Sequence of chain 1.C:
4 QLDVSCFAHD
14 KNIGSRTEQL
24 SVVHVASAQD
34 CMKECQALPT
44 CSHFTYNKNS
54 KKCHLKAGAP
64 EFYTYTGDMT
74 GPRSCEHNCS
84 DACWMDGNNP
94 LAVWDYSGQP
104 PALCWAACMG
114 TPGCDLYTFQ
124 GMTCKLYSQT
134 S

Binding-site contacts:
Ligand atom C4 contacts residue ASP71 of chain 1.C at 3.2 Å.
Ligand atom O2 contacts residue SER18 of chain 1.C at 3.8 Å.
Ligand atom C2 contacts residue TYR66 of chain 1.C at 3.6 Å (hydrophobic).
Ligand atom C1 contacts residue HIS57 of chain 1.C at 3.9 Å.
Ligand atom C3 contacts residue LYS59 of chain 1.C at 3.9 Å.
Ligand atom O6 contacts residue ASP71 of chain 1.C at 2.5 Å (salt-bridge).
Ligand atom C3 contacts residue HIS57 of chain 1.C at 3.5 Å.
Ligand atom O6 contacts residue TYR68 of chain 1.C at 3.8 Å.
Ligand atom O4 contacts residue SER18 of chain 1.C at 4.2 Å.
Ligand atom C5 contacts residue ASP71 of chain 1.C at 3.8 Å.
Ligand atom O2 contacts residue LYS59 of chain 1.C at 3.4 Å (salt-bridge).
Ligand atom C3 contacts residue TYR66 of chain 1.C at 4.2 Å (hydrophobic).
Ligand atom O3 contacts residue SER18 of chain 1.C at 2.8 Å (h-bond).
Ligand atom O3 contacts residue LYS59 of chain 1.C at 2.9 Å (salt-bridge).
Ligand atom C6 contacts residue ASN50 of chain 1.C at 4.3 Å.
Ligand atom C2 contacts residue LYS59 of chain 1.C at 4.2 Å.
Ligand atom C6 contacts residue TYR66 of chain 1.C at 4.1 Å (hydrophobic).
Ligand atom C6 contacts residue ASP71 of chain 1.C at 3.0 Å.
Ligand atom O6 contacts residue ASN50 of chain 1.C at 3.4 Å.
Ligand atom C4 contacts residue THR48 of chain 1.C at 3.6 Å.
Ligand atom C3 contacts residue SER18 of chain 1.C at 3.8 Å.
Ligand atom C2 contacts residue HIS57 of chain 1.C at 4.5 Å.
Ligand atom O6 contacts residue HIS57 of chain 1.C at 3.9 Å.
Ligand atom C4 contacts residue TYR66 of chain 1.C at 3.8 Å (hydrophobic).
Ligand atom C6 contacts residue TYR68 of chain 1.C at 3.2 Å (hydrophobic).
Ligand atom O3 contacts residue THR48 of chain 1.C at 3.5 Å.
Ligand atom O3 contacts residue HIS57 of chain 1.C at 3.8 Å.
Ligand atom C2 contacts residue SER18 of chain 1.C at 4.0 Å.
Ligand atom O4 contacts residue ASP71 of chain 1.C at 2.4 Å (salt-bridge).
Ligand atom O4 contacts residue THR48 of chain 1.C at 3.8 Å.
Ligand atom C6 contacts residue HIS57 of chain 1.C at 4.4 Å.
Ligand atom O5 contacts residue HIS57 of chain 1.C at 4.3 Å.
Ligand atom C5 contacts residue TYR66 of chain 1.C at 4.0 Å (hydrophobic).
Ligand atom C3 contacts residue THR48 of chain 1.C at 4.2 Å.
Ligand atom O5 contacts residue TYR66 of chain 1.C at 3.5 Å (h-bond).
Ligand atom C5 contacts residue HIS57 of chain 1.C at 3.5 Å.
Ligand atom C1 contacts residue TYR66 of chain 1.C at 4.0 Å (hydrophobic).
Ligand atom C4 contacts residue HIS57 of chain 1.C at 3.8 Å.
Ligand atom O4 contacts residue TYR66 of chain 1.C at 2.6 Å (h-bond).
Ligand atom O4 contacts residue GLY17 of chain 1.C at 4.3 Å.

This protein binds this small molecule.
Small molecule (SMILES): OC[C@H]1O[C@@H](S)[C@H](O)[C@@H](O)[C@H]1O